Sequence of chain 2.B:
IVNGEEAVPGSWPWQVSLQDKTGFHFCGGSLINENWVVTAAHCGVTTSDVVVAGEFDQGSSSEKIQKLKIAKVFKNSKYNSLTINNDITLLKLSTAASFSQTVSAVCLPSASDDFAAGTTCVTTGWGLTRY

Binding-site contacts:
Ligand atom C3 contacts residue GLY68 of chain 2.C at 3.5 Å.
Ligand atom C3 contacts residue TRP67 of chain 2.C at 3.8 Å (hydrophobic).
Ligand atom O2B contacts residue GLY45 of chain 2.C at 2.9 Å (h-bond).
Ligand atom C9 contacts residue SER42 of chain 2.C at 3.8 Å.
Ligand atom C10 contacts residue TRP67 of chain 2.C at 3.7 Å (hydrophobic).
Ligand atom C7' contacts residue SER47 of chain 2.C at 2.9 Å.
Ligand atom C contacts residue HIS42 of chain 2.B at 3.4 Å.
Ligand atom C10 contacts residue SER42 of chain 2.C at 3.5 Å.
Ligand atom C9 contacts residue GLY78 of chain 2.C at 3.5 Å.
Ligand atom O2B contacts residue CYS43 of chain 2.C at 3.6 Å (h-bond).
Ligand atom C1 contacts residue CYS43 of chain 2.C at 3.8 Å (hydrophobic).
Ligand atom B contacts residue HIS42 of chain 2.B at 3.1 Å.
Ligand atom C9 contacts residue TRP67 of chain 2.C at 3.4 Å (hydrophobic).
Ligand atom O2B contacts residue SER47 of chain 2.C at 2.4 Å (h-bond).
Ligand atom B contacts residue SER47 of chain 2.C at 1.5 Å.
Ligand atom C8 contacts residue TRP67 of chain 2.C at 3.5 Å (hydrophobic).
Ligand atom C8 contacts residue VAL65 of chain 2.C at 3.6 Å (hydrophobic).
Ligand atom N contacts residue SER47 of chain 2.C at 2.8 Å (h-bond).
Ligand atom C4 contacts residue SER69 of chain 2.C at 3.1 Å.
Ligand atom C10 contacts residue GLY68 of chain 2.C at 3.4 Å.
Ligand atom C contacts residue SER66 of chain 2.C at 3.7 Å.
Ligand atom C8' contacts residue SER47 of chain 2.C at 2.4 Å.
Ligand atom O1B contacts residue HIS42 of chain 2.B at 2.7 Å (h-bond).
Ligand atom C2 contacts residue TRP67 of chain 2.C at 3.8 Å (hydrophobic).
Ligand atom C2 contacts residue GLY68 of chain 2.C at 3.9 Å.
Ligand atom C9' contacts residue SER66 of chain 2.C at 3.5 Å.
Ligand atom C8 contacts residue SER42 of chain 2.C at 3.5 Å.
Ligand atom C7 contacts residue TRP67 of chain 2.C at 3.8 Å (hydrophobic).
Ligand atom N contacts residue SER66 of chain 2.C at 3.0 Å (h-bond).
Ligand atom C5 contacts residue SER69 of chain 2.C at 3.4 Å.
Ligand atom C3 contacts residue SER42 of chain 2.C at 3.6 Å.
Ligand atom O2B contacts residue ASP46 of chain 2.C at 3.6 Å (salt-bridge).
Ligand atom C4 contacts residue GLY68 of chain 2.C at 3.6 Å.
Ligand atom C8' contacts residue HIS42 of chain 2.B at 3.7 Å.
Ligand atom C7 contacts residue VAL65 of chain 2.C at 3.3 Å (hydrophobic).
Ligand atom N contacts residue HIS42 of chain 2.B at 2.9 Å (h-bond).
Ligand atom C7' contacts residue CYS43 of chain 2.C at 3.5 Å (hydrophobic).
Ligand atom O1B contacts residue SER47 of chain 2.C at 2.4 Å (h-bond).
Ligand atom O2B contacts residue MET44 of chain 2.C at 3.6 Å.
Ligand atom C9' contacts residue HIS42 of chain 2.B at 3.6 Å.

This protein binds this small molecule.
Small molecule (SMILES): CC(=O)N[C@@H](Cc1cccc2ccccc12)[B-](O)(O)O

Sequence of chain 2.C:
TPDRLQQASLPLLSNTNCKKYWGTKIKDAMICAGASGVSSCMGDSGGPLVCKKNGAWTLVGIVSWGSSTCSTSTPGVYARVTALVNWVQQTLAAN